Binding-site contacts:
Ligand atom C02 contacts residue LEU177 of chain 1.B at 3.9 Å (hydrophobic).
Ligand atom C14 contacts residue GLY114 of chain 1.B at 4.4 Å.
Ligand atom N15 contacts residue ALA111 of chain 1.B at 3.6 Å (h-bond).
Ligand atom C22 contacts residue LEU31 of chain 1.B at 4.4 Å (hydrophobic).
Ligand atom N04 contacts residue LEU31 of chain 1.B at 4.4 Å.
Ligand atom C07 contacts residue ASN115 of chain 1.B at 3.6 Å.
Ligand atom N23 contacts residue SER112 of chain 1.B at 4.1 Å.
Ligand atom C19 contacts residue TYR110 of chain 1.B at 4.0 Å (hydrophobic).
Ligand atom C14 contacts residue ALA111 of chain 1.B at 4.0 Å (hydrophobic).
Ligand atom C16 contacts residue LEU177 of chain 1.B at 4.4 Å (hydrophobic).
Ligand atom C19 contacts residue ALA111 of chain 1.B at 3.5 Å (hydrophobic).
Ligand atom C19 contacts residue GLY114 of chain 1.B at 4.0 Å.
Ligand atom N17 contacts residue GLU109 of chain 1.B at 3.9 Å.
Ligand atom N17 contacts residue TYR110 of chain 1.B at 4.0 Å.
Ligand atom CL1 contacts residue LEU31 of chain 1.B at 3.8 Å.
Ligand atom C06 contacts residue LEU31 of chain 1.B at 4.3 Å (hydrophobic).
Ligand atom C14 contacts residue LEU31 of chain 1.B at 4.2 Å (hydrophobic).
Ligand atom N15 contacts residue LEU31 of chain 1.B at 4.2 Å.
Ligand atom C27 contacts residue SER112 of chain 1.B at 4.2 Å.
Ligand atom C25 contacts residue SER112 of chain 1.B at 3.8 Å.
Ligand atom N18 contacts residue GLU109 of chain 1.B at 3.8 Å.
Ligand atom N15 contacts residue TYR110 of chain 1.B at 4.1 Å.
Ligand atom C24 contacts residue SER112 of chain 1.B at 4.3 Å.
Ligand atom C16 contacts residue ALA111 of chain 1.B at 4.2 Å (hydrophobic).
Ligand atom C20 contacts residue GLY114 of chain 1.B at 4.2 Å.
Ligand atom C11 contacts residue LEU31 of chain 1.B at 4.2 Å (hydrophobic).
Ligand atom C02 contacts residue ALA59 of chain 1.B at 4.3 Å (hydrophobic).
Ligand atom CL1 contacts residue VAL39 of chain 1.B at 3.5 Å.
Ligand atom N18 contacts residue LEU177 of chain 1.B at 3.7 Å.
Ligand atom N18 contacts residue ALA59 of chain 1.B at 3.9 Å.
Ligand atom C25 contacts residue TYR110 of chain 1.B at 3.6 Å (hydrophobic).
Ligand atom C05 contacts residue LEU31 of chain 1.B at 4.2 Å (hydrophobic).
Ligand atom N17 contacts residue LEU177 of chain 1.B at 4.0 Å.
Ligand atom C01 contacts residue VAL39 of chain 1.B at 4.3 Å (hydrophobic).
Ligand atom N17 contacts residue ALA59 of chain 1.B at 4.2 Å.
Ligand atom N18 contacts residue VAL108 of chain 1.B at 4.1 Å.
Ligand atom N17 contacts residue ALA111 of chain 1.B at 3.5 Å (h-bond).
Ligand atom C08 contacts residue ASN115 of chain 1.B at 3.3 Å.
Ligand atom C24 contacts residue TYR110 of chain 1.B at 3.6 Å (hydrophobic).
Ligand atom C03 contacts residue LEU177 of chain 1.B at 4.3 Å (hydrophobic).

This small molecule binds to this protein.
Small molecule (SMILES): Cc1[nH]nc2c1N=C(c1ccccc1Cl)c1cnc(N3CCOCC3)cc1N2

Sequence of chain 1.B:
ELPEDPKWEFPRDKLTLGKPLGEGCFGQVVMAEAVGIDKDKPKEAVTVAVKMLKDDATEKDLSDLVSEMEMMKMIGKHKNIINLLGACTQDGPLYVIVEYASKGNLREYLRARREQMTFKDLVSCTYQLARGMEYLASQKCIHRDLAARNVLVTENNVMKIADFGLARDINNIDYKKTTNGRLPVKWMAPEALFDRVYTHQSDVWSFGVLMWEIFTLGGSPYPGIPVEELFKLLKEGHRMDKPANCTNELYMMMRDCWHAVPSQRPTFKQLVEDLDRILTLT